Sequence of chain 1.J:
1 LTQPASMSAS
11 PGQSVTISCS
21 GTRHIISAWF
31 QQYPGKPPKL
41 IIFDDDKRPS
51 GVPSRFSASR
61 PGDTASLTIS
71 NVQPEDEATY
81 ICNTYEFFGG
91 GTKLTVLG

A protein and the small-molecule ligand that binds it are described below.
Small molecule (SMILES): CC(=O)N[C@H]1[C@H](O[C@H]2[C@H](O)[C@@H](NC(C)=O)CO[C@@H]2CO)O[C@H](CO)[C@@H](O)[C@@H]1O

Binding-site contacts:
Ligand atom O5 contacts residue GLU245 of chain 1.G at 4.3 Å.
Ligand atom O6 contacts residue ILE25 of chain 1.J at 3.3 Å.
Ligand atom C6 contacts residue ILE25 of chain 1.J at 3.4 Å (hydrophobic).
Ligand atom O4 contacts residue ARG60 of chain 1.J at 3.3 Å (salt-bridge).
Ligand atom O4 contacts residue ILE26 of chain 1.J at 4.4 Å.
Ligand atom C5 contacts residue HIS24 of chain 1.J at 3.5 Å.
Ligand atom C1 contacts residue GLU245 of chain 1.G at 4.5 Å.
Ligand atom O5 contacts residue ASN246 of chain 1.G at 2.2 Å (h-bond).
Ligand atom C1 contacts residue ASN246 of chain 1.G at 1.4 Å.
Ligand atom C4 contacts residue HIS24 of chain 1.J at 3.7 Å.
Ligand atom O4 contacts residue HIS24 of chain 1.J at 3.0 Å.
Ligand atom C7 contacts residue ASN246 of chain 1.G at 3.7 Å.
Ligand atom C2 contacts residue ASN246 of chain 1.G at 2.6 Å.
Ligand atom N2 contacts residue ASN246 of chain 1.G at 2.9 Å (h-bond).
Ligand atom C3 contacts residue ASN246 of chain 1.G at 3.9 Å.
Ligand atom C3 contacts residue HIS24 of chain 1.J at 3.4 Å.
Ligand atom O3 contacts residue HIS24 of chain 1.J at 3.6 Å.
Ligand atom C6 contacts residue HIS24 of chain 1.J at 3.8 Å.
Ligand atom C4 contacts residue ASN246 of chain 1.G at 4.2 Å.
Ligand atom O6 contacts residue ILE26 of chain 1.J at 3.7 Å.
Ligand atom O5 contacts residue ILE25 of chain 1.J at 4.2 Å.
Ligand atom C6 contacts residue ILE26 of chain 1.J at 3.4 Å (hydrophobic).
Ligand atom C5 contacts residue ASN246 of chain 1.G at 3.5 Å.
Ligand atom O6 contacts residue TYR85 of chain 1.J at 3.7 Å.
Ligand atom C5 contacts residue ILE25 of chain 1.J at 4.2 Å (hydrophobic).
Ligand atom C8 contacts residue ASN246 of chain 1.G at 3.9 Å.

Sequence of chain 1.G:
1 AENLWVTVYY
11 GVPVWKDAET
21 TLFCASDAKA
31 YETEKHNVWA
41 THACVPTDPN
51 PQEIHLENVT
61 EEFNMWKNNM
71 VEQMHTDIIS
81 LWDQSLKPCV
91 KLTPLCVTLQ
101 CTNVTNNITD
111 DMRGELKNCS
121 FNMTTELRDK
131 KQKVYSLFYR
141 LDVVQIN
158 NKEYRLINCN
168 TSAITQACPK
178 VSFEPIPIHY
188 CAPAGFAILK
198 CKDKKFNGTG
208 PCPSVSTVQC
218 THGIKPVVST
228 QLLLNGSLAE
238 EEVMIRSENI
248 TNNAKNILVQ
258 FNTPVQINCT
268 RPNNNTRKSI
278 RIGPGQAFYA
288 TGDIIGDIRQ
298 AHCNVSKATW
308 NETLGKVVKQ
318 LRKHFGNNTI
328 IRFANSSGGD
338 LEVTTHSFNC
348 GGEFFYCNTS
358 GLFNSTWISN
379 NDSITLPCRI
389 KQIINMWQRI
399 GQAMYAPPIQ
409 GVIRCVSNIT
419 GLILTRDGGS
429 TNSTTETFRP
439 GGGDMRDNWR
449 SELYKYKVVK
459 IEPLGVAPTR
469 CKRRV